Sequence of chain 1.D:
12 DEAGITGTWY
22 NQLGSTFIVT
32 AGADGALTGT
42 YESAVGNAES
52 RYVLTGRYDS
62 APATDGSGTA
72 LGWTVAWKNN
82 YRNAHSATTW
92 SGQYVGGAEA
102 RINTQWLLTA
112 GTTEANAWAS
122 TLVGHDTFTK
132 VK

Binding-site contacts:
Ligand atom O contacts residue ASN22 of chain 1.B at 3.0 Å (h-bond).
Ligand atom O7 contacts residue TYR42 of chain 1.D at 2.7 Å (h-bond).
Ligand atom N9 contacts residue ASN48 of chain 1.D at 3.1 Å (h-bond).
Ligand atom N5 contacts residue IMD1 of chain 1.H at 3.1 Å (h-bond).
Ligand atom N2 contacts residue GLY47 of chain 1.B at 2.8 Å (h-bond).
Ligand atom O1 contacts residue ASN48 of chain 1.B at 2.9 Å (h-bond).
Ligand atom N6 contacts residue IMD1 of chain 1.H at 2.6 Å (h-bond).
Ligand atom O contacts residue SER26 of chain 1.B at 2.7 Å (h-bond).
Ligand atom N10 contacts residue ASP127 of chain 1.D at 2.8 Å (salt-bridge).
Ligand atom N11 contacts residue SER44 of chain 1.D at 3.0 Å (h-bond).
Ligand atom O3 contacts residue ALA85 of chain 1.B at 3.2 Å.
Ligand atom C24 contacts residue IMD1 of chain 1.H at 3.3 Å.
Ligand atom N6 contacts residue FE1 of chain 1.L at 2.1 Å.
Ligand atom N7 contacts residue IMD1 of chain 1.K at 2.8 Å (h-bond).
Ligand atom C32 contacts residue FE1 of chain 1.L at 3.1 Å.
Ligand atom O7 contacts residue ASN22 of chain 1.D at 3.0 Å (h-bond).
Ligand atom C29 contacts residue FE1 of chain 1.L at 3.0 Å.
Ligand atom N5 contacts residue FE1 of chain 1.L at 2.0 Å.
Ligand atom C24 contacts residue FE1 of chain 1.L at 3.2 Å.
Ligand atom N4 contacts residue FE1 of chain 1.L at 2.0 Å.
Ligand atom C17 contacts residue ALA120 of chain 1.D at 3.1 Å (hydrophobic).
Ligand atom C19 contacts residue ALA120 of chain 1.D at 2.6 Å (hydrophobic).
Ligand atom C27 contacts residue FE1 of chain 1.L at 3.0 Å.
Ligand atom N6 contacts residue IMD1 of chain 1.K at 2.8 Å (h-bond).
Ligand atom N7 contacts residue FE1 of chain 1.L at 2.0 Å.
Ligand atom C15 contacts residue FE1 of chain 1.L at 3.2 Å.
Ligand atom O7 contacts residue SER26 of chain 1.D at 2.6 Å (h-bond).
Ligand atom N5 contacts residue IMD1 of chain 1.K at 3.0 Å (h-bond).
Ligand atom N1 contacts residue ASP127 of chain 1.B at 2.8 Å (salt-bridge).
Ligand atom N4 contacts residue IMD1 of chain 1.K at 2.9 Å (h-bond).
Ligand atom N contacts residue SER44 of chain 1.B at 2.9 Å (h-bond).
Ligand atom N7 contacts residue IMD1 of chain 1.H at 3.1 Å (h-bond).
Ligand atom O contacts residue TYR42 of chain 1.B at 2.6 Å (h-bond).
Ligand atom N4 contacts residue IMD1 of chain 1.H at 2.7 Å (h-bond).
Ligand atom C16 contacts residue FE1 of chain 1.L at 3.1 Å.
Ligand atom O8 contacts residue SER87 of chain 1.D at 2.8 Å (h-bond).
Ligand atom O11 contacts residue SER87 of chain 1.B at 2.9 Å (h-bond).
Ligand atom C11 contacts residue GLY47 of chain 1.B at 3.1 Å.
Ligand atom C23 contacts residue FE1 of chain 1.L at 3.1 Å.
Ligand atom C20 contacts residue FE1 of chain 1.L at 3.1 Å.

The small molecule below binds the protein below.
Small molecule (SMILES): O=C(CCCC[C@@H]1SC[C@@H]2NC(=O)N[C@@H]21)N[C@@H](CS(=O)(=O)O)C(=O)NC/C1=C2\C=CC(=N2)/C=c2/cc/c([nH]2)=C(\CNC(=O)[C@H](CS(=O)(=O)O)NC(=O)CCCC[C@@H]2SC[C@@H]3NC(=O)N[C@@H]32)C2=N/C(=C\[C@H]3C=C[C@@H]1N3)C=C2

Sequence of chain 1.B:
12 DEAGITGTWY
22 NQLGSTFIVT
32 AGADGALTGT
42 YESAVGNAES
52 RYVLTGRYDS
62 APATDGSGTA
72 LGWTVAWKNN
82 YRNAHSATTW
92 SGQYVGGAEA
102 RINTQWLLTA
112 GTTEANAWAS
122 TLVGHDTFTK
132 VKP